Sequence of chain 1.B:
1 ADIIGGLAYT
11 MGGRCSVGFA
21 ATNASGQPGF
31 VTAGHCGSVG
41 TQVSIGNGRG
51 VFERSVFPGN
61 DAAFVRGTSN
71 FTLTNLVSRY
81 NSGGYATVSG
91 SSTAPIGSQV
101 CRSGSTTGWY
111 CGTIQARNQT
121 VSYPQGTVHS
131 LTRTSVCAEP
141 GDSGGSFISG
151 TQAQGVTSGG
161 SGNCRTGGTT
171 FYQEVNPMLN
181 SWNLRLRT

The small molecule below binds the protein below.
Small molecule (SMILES): NCCc1ccc(S(=O)(=O)F)cc1

Binding-site contacts:
Ligand atom C7 contacts residue PRO140 of chain 1.B at 3.9 Å (hydrophobic).
Ligand atom C2 contacts residue ALA138 of chain 1.B at 4.0 Å (hydrophobic).
Ligand atom S contacts residue SER143 of chain 1.B at 2.6 Å (h-bond).
Ligand atom C1 contacts residue GLU139 of chain 1.B at 4.2 Å.
Ligand atom S contacts residue GLU139 of chain 1.B at 4.3 Å.
Ligand atom O2S contacts residue GLY159 of chain 1.B at 3.0 Å (h-bond).
Ligand atom C3 contacts residue GLU139 of chain 1.B at 3.8 Å.
Ligand atom O2S contacts residue SER143 of chain 1.B at 2.9 Å (h-bond).
Ligand atom C3 contacts residue PRO140 of chain 1.B at 3.7 Å (hydrophobic).
Ligand atom N8 contacts residue SER161 of chain 1.B at 4.4 Å.
Ligand atom O2S contacts residue THR157 of chain 1.B at 3.5 Å.
Ligand atom O1S contacts residue ALA138 of chain 1.B at 3.5 Å.
Ligand atom C6 contacts residue SER143 of chain 1.B at 3.6 Å.
Ligand atom O1S contacts residue ASP142 of chain 1.B at 3.8 Å.
Ligand atom S contacts residue SER158 of chain 1.B at 4.4 Å.
Ligand atom C1 contacts residue SER143 of chain 1.B at 3.5 Å.
Ligand atom S contacts residue THR157 of chain 1.B at 3.8 Å.
Ligand atom O2S contacts residue SER158 of chain 1.B at 3.0 Å (h-bond).
Ligand atom S contacts residue ASP142 of chain 1.B at 4.3 Å.
Ligand atom C3 contacts residue ALA138 of chain 1.B at 4.0 Å (hydrophobic).
Ligand atom O1S contacts residue SER143 of chain 1.B at 3.5 Å (h-bond).
Ligand atom C2 contacts residue GLU139 of chain 1.B at 3.6 Å.
Ligand atom S contacts residue GLY159 of chain 1.B at 4.2 Å.
Ligand atom C1 contacts residue PRO140 of chain 1.B at 4.3 Å (hydrophobic).
Ligand atom O2S contacts residue HIS35 of chain 1.B at 4.0 Å.
Ligand atom O1S contacts residue GLU139 of chain 1.B at 4.0 Å.
Ligand atom N8 contacts residue GLY160 of chain 1.B at 2.5 Å (h-bond).
Ligand atom O1S contacts residue THR157 of chain 1.B at 2.9 Å.
Ligand atom C4 contacts residue PRO140 of chain 1.B at 3.9 Å (hydrophobic).
Ligand atom C1 contacts residue GLY159 of chain 1.B at 4.2 Å.
Ligand atom C8 contacts residue GLY160 of chain 1.B at 4.0 Å.
Ligand atom C5 contacts residue PRO140 of chain 1.B at 4.3 Å (hydrophobic).
Ligand atom C2 contacts residue PRO140 of chain 1.B at 3.8 Å (hydrophobic).
Ligand atom C6 contacts residue GLY159 of chain 1.B at 4.3 Å.